A protein and the small-molecule ligand that binds it are described below.
Small molecule (SMILES): Cc1cn([C@H]2C[C@H](O[P](=O)(O)OC[C@H]3O[C@@H](n4cc(C)c(=O)[nH]c4=O)C[C@@H]3O[P](=O)(O)OC[C@H]3O[C@@H](n4cc(C)c(=O)[nH]c4=O)C[C@@H]3O[P](=O)(O)OC[C@H]3O[C@@H](n4cc(C)c(=O)[nH]c4=O)C[C@@H]3O)[C@@H](CO[P](=O)(O)O[C@H]3C[C@H](n4cc(C)c(=O)[nH]c4=O)O[C@@H]3CO[P](=O)(O)O[C@H]3C[C@H](n4cc(C)c(=O)[nH]c4=O)O[C@@H]3CO[P](=O)(O)O[C@H]3C[C@H](n4cc(C)c(=O)[nH]c4=O)O[C@@H]3CO[P](=O)(O)O[C@H]3C[C@H](n4cc(C)c(=O)[nH]c4=O)O[C@@H]3CO[P](=O)(O)O[C@H]3C[C@H](n4cc(C)c(=O)[nH]c4=O)O[C@@H]3COP(=O)=O)O2)c(=O)[nH]c1=O

Binding-site contacts:
Ligand atom N3 contacts residue DA9 of chain 1.E at 2.9 Å (h-bond).
Ligand atom N3 contacts residue DA5 of chain 1.E at 2.8 Å (h-bond).
Ligand atom OP2 contacts residue GLN242 of chain 1.C at 2.0 Å (h-bond).
Ligand atom O4 contacts residue DA3 of chain 1.E at 2.8 Å (h-bond).
Ligand atom O4 contacts residue DA7 of chain 1.E at 2.9 Å (h-bond).
Ligand atom O3' contacts residue GLN242 of chain 1.C at 2.8 Å.
Ligand atom N3 contacts residue DA4 of chain 1.E at 2.7 Å (h-bond).
Ligand atom OP1 contacts residue GLY288 of chain 1.C at 2.4 Å (h-bond).
Ligand atom O4 contacts residue DA5 of chain 1.E at 2.8 Å (h-bond).
Ligand atom C5' contacts residue ARG241 of chain 1.B at 3.1 Å.
Ligand atom C7 contacts residue GLN272 of chain 1.A at 3.1 Å.
Ligand atom OP1 contacts residue GLY289 of chain 1.A at 3.1 Å (h-bond).
Ligand atom OP1 contacts residue ASN290 of chain 1.B at 3.1 Å (h-bond).
Ligand atom C7 contacts residue GLN272 of chain 1.B at 3.0 Å.
Ligand atom O4 contacts residue DA1 of chain 1.E at 2.9 Å (h-bond).
Ligand atom OP1 contacts residue GLY288 of chain 1.A at 2.5 Å (h-bond).
Ligand atom O2 contacts residue LEU238 of chain 1.B at 3.2 Å.
Ligand atom OP1 contacts residue GLY289 of chain 1.B at 3.0 Å (h-bond).
Ligand atom N3 contacts residue DA3 of chain 1.E at 2.9 Å (h-bond).
Ligand atom C5' contacts residue ARG241 of chain 1.A at 3.2 Å.
Ligand atom OP1 contacts residue ILE287 of chain 1.B at 3.2 Å.
Ligand atom P contacts residue GLN242 of chain 1.C at 2.6 Å.
Ligand atom OP1 contacts residue GLY289 of chain 1.C at 3.1 Å (h-bond).
Ligand atom O4 contacts residue DA2 of chain 1.E at 2.8 Å (h-bond).
Ligand atom O4 contacts residue DA6 of chain 1.E at 2.9 Å (h-bond).
Ligand atom OP1 contacts residue GLY288 of chain 1.B at 2.3 Å (h-bond).
Ligand atom N3 contacts residue DA6 of chain 1.E at 2.9 Å (h-bond).
Ligand atom N3 contacts residue DA2 of chain 1.E at 2.9 Å (h-bond).
Ligand atom N3 contacts residue DA7 of chain 1.E at 2.9 Å (h-bond).
Ligand atom OP1 contacts residue ASN290 of chain 1.A at 2.9 Å (h-bond).
Ligand atom C4 contacts residue DA2 of chain 1.E at 3.2 Å.
Ligand atom O4 contacts residue DA4 of chain 1.E at 2.6 Å (h-bond).
Ligand atom O4 contacts residue DA9 of chain 1.E at 2.9 Å (h-bond).
Ligand atom OP2 contacts residue ALA271 of chain 1.A at 3.2 Å.
Ligand atom O4 contacts residue DA8 of chain 1.E at 2.9 Å (h-bond).
Ligand atom OP1 contacts residue GLN242 of chain 1.C at 2.1 Å (h-bond).
Ligand atom N3 contacts residue DA1 of chain 1.E at 2.9 Å (h-bond).
Ligand atom N3 contacts residue DA8 of chain 1.E at 2.9 Å (h-bond).
Ligand atom OP2 contacts residue ASN290 of chain 1.A at 2.8 Å (h-bond).
Ligand atom OP2 contacts residue ASN290 of chain 1.B at 3.1 Å (h-bond).

Sequence of chain 1.A:
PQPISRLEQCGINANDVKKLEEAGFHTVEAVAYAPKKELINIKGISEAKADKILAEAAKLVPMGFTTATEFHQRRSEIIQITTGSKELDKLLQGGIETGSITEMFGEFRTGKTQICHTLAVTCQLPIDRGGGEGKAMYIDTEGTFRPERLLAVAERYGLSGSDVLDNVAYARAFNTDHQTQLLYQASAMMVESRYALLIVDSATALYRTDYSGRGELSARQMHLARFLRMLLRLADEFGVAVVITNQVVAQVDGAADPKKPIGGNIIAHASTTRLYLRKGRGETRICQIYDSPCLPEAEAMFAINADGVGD

Sequence of chain 1.B:
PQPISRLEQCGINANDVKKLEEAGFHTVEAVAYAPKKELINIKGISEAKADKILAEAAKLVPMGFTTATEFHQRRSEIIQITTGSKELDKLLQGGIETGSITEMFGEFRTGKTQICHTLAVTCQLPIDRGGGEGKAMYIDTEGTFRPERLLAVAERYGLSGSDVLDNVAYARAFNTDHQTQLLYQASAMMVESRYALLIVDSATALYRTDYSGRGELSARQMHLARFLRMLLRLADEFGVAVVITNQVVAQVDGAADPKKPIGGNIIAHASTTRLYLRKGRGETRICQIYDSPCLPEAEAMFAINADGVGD

Sequence of chain 1.C:
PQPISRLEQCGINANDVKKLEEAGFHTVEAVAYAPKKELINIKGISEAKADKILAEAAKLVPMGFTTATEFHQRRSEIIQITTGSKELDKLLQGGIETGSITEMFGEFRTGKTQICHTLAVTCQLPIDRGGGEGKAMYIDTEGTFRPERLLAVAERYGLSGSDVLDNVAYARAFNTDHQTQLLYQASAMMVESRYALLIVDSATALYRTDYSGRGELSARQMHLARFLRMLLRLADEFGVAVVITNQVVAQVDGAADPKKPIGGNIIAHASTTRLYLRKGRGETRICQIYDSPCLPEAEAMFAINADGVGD